Binding-site contacts:
Ligand atom C4 contacts residue TYR34 of chain 1.A at 3.5 Å (hydrophobic).
Ligand atom C1 contacts residue PRO36 of chain 1.A at 4.1 Å (hydrophobic).
Ligand atom O3 contacts residue TYR34 of chain 1.A at 4.2 Å.
Ligand atom C7 contacts residue THR37 of chain 1.A at 4.2 Å.
Ligand atom C2 contacts residue PRO36 of chain 1.A at 4.5 Å (hydrophobic).
Ligand atom C2 contacts residue TYR34 of chain 1.A at 2.4 Å (hydrophobic).
Ligand atom C6 contacts residue TYR34 of chain 1.A at 4.2 Å (hydrophobic).
Ligand atom O5 contacts residue THR37 of chain 1.A at 4.1 Å.
Ligand atom C1 contacts residue VAL35 of chain 1.A at 3.5 Å (hydrophobic).
Ligand atom C3 contacts residue TYR34 of chain 1.A at 2.9 Å (hydrophobic).
Ligand atom C8 contacts residue PRO36 of chain 1.A at 4.5 Å (hydrophobic).
Ligand atom N2 contacts residue PRO36 of chain 1.A at 4.5 Å.
Ligand atom N2 contacts residue TYR34 of chain 1.A at 2.8 Å (h-bond).
Ligand atom O5 contacts residue VAL35 of chain 1.A at 3.5 Å (h-bond).
Ligand atom C5 contacts residue TYR34 of chain 1.A at 2.9 Å (hydrophobic).
Ligand atom O5 contacts residue TYR34 of chain 1.A at 2.4 Å (h-bond).
Ligand atom C7 contacts residue PRO36 of chain 1.A at 3.9 Å (hydrophobic).
Ligand atom C1 contacts residue TYR34 of chain 1.A at 1.4 Å (hydrophobic).
Ligand atom C4 contacts residue THR37 of chain 1.A at 4.3 Å.
Ligand atom C2 contacts residue THR37 of chain 1.A at 4.3 Å.
Ligand atom O6 contacts residue TYR34 of chain 1.A at 4.1 Å.
Ligand atom O7 contacts residue PRO36 of chain 1.A at 3.2 Å.
Ligand atom O7 contacts residue THR37 of chain 1.A at 3.0 Å (h-bond).
Ligand atom C7 contacts residue TYR34 of chain 1.A at 3.9 Å (hydrophobic).
Ligand atom O4 contacts residue TYR34 of chain 1.A at 4.4 Å.

Sequence of chain 1.A:
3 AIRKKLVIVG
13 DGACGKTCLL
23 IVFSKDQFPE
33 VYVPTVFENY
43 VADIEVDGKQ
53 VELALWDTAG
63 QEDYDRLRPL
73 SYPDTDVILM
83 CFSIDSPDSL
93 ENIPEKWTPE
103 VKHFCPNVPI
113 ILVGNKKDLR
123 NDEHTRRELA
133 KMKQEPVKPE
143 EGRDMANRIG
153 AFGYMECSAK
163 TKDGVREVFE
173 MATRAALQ

The protein below binds the small molecule below.
Small molecule (SMILES): CC(=O)N[C@@H]1[C@@H](O)[C@H](O)[C@@H](CO)O[C@@H]1O